The protein below binds the small molecule below.
Small molecule (SMILES): Nc1ncnc2c1ncn2[C@H]1C[C@H](O)[C@@H](COP(=O)(O)O)O1

Binding-site contacts:
Ligand atom P contacts residue PHE272 of chain 53.A at 4.3 Å.
Ligand atom OP1 contacts residue ASP273 of chain 53.A at 3.3 Å.
Ligand atom P contacts residue ASN491 of chain 53.A at 3.0 Å.
Ligand atom O5' contacts residue ASP273 of chain 53.A at 4.1 Å.
Ligand atom OP2 contacts residue ASP273 of chain 53.A at 2.4 Å.
Ligand atom P contacts residue ASP273 of chain 53.A at 2.8 Å.
Ligand atom P contacts residue TYR271 of chain 53.A at 4.5 Å.
Ligand atom OP1 contacts residue TYR271 of chain 53.A at 3.1 Å (h-bond).
Ligand atom OP1 contacts residue ASN491 of chain 53.A at 3.6 Å.
Ligand atom O5' contacts residue ASN491 of chain 53.A at 3.5 Å (h-bond).
Ligand atom OP1 contacts residue PHE272 of chain 53.A at 3.4 Å.
Ligand atom C5' contacts residue ASN491 of chain 53.A at 4.0 Å.
Ligand atom C5' contacts residue ASP273 of chain 53.A at 3.8 Å.
Ligand atom OP2 contacts residue ASN491 of chain 53.A at 1.7 Å (h-bond).

Sequence of chain 53.A:
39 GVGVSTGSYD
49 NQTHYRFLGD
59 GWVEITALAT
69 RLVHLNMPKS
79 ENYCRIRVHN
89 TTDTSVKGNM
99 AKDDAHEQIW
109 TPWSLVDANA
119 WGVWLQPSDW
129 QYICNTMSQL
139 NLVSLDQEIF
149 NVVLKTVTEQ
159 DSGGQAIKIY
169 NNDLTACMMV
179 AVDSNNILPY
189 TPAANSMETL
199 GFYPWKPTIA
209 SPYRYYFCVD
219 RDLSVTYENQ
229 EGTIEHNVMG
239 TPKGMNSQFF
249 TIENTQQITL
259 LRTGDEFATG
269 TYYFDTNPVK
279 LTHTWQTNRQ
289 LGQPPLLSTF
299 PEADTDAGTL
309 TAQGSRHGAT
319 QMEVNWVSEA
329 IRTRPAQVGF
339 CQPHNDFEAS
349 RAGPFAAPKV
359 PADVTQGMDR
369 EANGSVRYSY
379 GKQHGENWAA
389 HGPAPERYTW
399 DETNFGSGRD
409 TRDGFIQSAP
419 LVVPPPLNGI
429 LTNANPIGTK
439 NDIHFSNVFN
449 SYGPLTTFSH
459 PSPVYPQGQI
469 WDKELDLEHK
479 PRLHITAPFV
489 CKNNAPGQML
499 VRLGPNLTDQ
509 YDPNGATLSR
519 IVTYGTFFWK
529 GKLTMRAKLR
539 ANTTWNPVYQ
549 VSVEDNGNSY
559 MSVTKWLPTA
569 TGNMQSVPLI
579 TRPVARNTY